The small molecule below binds the protein below.
Small molecule (SMILES): COc1ccc(C(=O)O)cc1

Binding-site contacts:
Ligand atom C2 contacts residue ILE18 of chain 1.C at 4.4 Å (hydrophobic).
Ligand atom C2 contacts residue LYS60 of chain 1.C at 4.1 Å.
Ligand atom C1 contacts residue LYS60 of chain 1.C at 3.9 Å.
Ligand atom C3 contacts residue LYS60 of chain 1.C at 3.9 Å.
Ligand atom O1 contacts residue LYS60 of chain 1.C at 3.4 Å (salt-bridge).
Ligand atom C2 contacts residue LEU2 of chain 1.C at 4.1 Å (hydrophobic).
Ligand atom C8 contacts residue PHE5 of chain 1.C at 3.7 Å (hydrophobic).
Ligand atom C6 contacts residue GLY29 of chain 1.C at 4.2 Å.
Ligand atom C6 contacts residue ILE18 of chain 1.C at 3.8 Å (hydrophobic).
Ligand atom C5 contacts residue GLY29 of chain 1.C at 3.7 Å.
Ligand atom C7 contacts residue SER22 of chain 1.C at 4.1 Å.
Ligand atom C3 contacts residue LEU2 of chain 1.C at 3.8 Å (hydrophobic).
Ligand atom C8 contacts residue GLY29 of chain 1.C at 3.8 Å.
Ligand atom C7 contacts residue ILE18 of chain 1.C at 3.6 Å (hydrophobic).
Ligand atom C8 contacts residue TYR21 of chain 1.C at 4.1 Å (hydrophobic).
Ligand atom O3 contacts residue TYR21 of chain 1.C at 3.6 Å (h-bond).
Ligand atom C4 contacts residue GLY29 of chain 1.C at 4.2 Å.
Ligand atom C4 contacts residue LEU2 of chain 1.C at 4.0 Å (hydrophobic).
Ligand atom C5 contacts residue SER22 of chain 1.C at 4.0 Å.
Ligand atom O3 contacts residue GLY29 of chain 1.C at 3.6 Å.
Ligand atom O3 contacts residue SER22 of chain 1.C at 3.6 Å.
Ligand atom O3 contacts residue CYS28 of chain 1.C at 4.4 Å.
Ligand atom C6 contacts residue SER22 of chain 1.C at 3.3 Å.

Sequence of chain 1.C:
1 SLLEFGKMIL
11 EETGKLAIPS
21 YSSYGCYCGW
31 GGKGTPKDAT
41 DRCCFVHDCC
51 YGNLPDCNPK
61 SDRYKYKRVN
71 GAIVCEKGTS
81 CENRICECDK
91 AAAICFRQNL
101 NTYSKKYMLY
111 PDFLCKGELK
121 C